Sequence of chain 20.A:
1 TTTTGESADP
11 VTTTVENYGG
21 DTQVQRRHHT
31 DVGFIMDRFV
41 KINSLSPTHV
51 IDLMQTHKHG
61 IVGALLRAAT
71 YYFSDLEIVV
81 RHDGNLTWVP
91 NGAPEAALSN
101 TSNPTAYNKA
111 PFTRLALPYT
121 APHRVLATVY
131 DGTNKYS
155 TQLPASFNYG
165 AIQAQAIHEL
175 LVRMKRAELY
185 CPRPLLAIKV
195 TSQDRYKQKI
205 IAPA

Sequence of chain 19.C:
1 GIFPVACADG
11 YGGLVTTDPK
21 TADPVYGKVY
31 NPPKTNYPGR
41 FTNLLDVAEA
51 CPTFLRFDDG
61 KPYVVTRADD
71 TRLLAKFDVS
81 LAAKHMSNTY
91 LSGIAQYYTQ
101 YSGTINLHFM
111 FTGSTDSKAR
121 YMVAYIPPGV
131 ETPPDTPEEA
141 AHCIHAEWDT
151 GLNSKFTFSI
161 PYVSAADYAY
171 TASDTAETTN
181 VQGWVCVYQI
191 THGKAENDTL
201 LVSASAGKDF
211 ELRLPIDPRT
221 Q

This protein binds this small molecule.
Small molecule (SMILES): O=C(O)[C@@H]1O[C@@H](O[C@H]2[C@H](O)[C@@H](NS(=O)(=O)O)[C@@H](O)O[C@@H]2COS(=O)(=O)O)[C@H](OS(=O)(=O)O)[C@@H](O)[C@@H]1O[C@H]1O[C@H](COS(=O)(=O)O)[C@@H](O)[C@H](O)[C@H]1NS(=O)(=O)O

Binding-site contacts:
Ligand atom S1 contacts residue ASP58 of chain 19.C at 3.7 Å.
Ligand atom C5 contacts residue THR134 of chain 20.B at 3.9 Å.
Ligand atom O5 contacts residue LYS193 of chain 20.A at 3.6 Å.
Ligand atom O6S contacts residue ARG56 of chain 19.C at 3.7 Å.
Ligand atom C6 contacts residue THR134 of chain 20.B at 3.5 Å.
Ligand atom O5 contacts residue ARG135 of chain 20.B at 3.2 Å.
Ligand atom O4 contacts residue THR195 of chain 20.A at 3.7 Å.
Ligand atom O4S contacts residue ARG56 of chain 19.C at 2.5 Å (salt-bridge).
Ligand atom O3 contacts residue ASP59 of chain 19.C at 4.0 Å.
Ligand atom O3S contacts residue THR134 of chain 20.B at 3.3 Å (h-bond).
Ligand atom O3S contacts residue LYS193 of chain 20.A at 3.1 Å (salt-bridge).
Ligand atom C1 contacts residue ASP133 of chain 20.B at 4.0 Å.
Ligand atom O6 contacts residue ARG135 of chain 20.B at 3.6 Å.
Ligand atom C3 contacts residue LYS193 of chain 20.A at 3.6 Å.
Ligand atom O3 contacts residue ARG56 of chain 19.C at 3.9 Å.
Ligand atom O2S contacts residue ARG56 of chain 19.C at 4.1 Å.
Ligand atom O6S contacts residue ASN88 of chain 19.C at 3.9 Å.
Ligand atom O1S contacts residue ASP59 of chain 19.C at 3.0 Å.
Ligand atom O6S contacts residue ARG135 of chain 20.B at 3.7 Å.
Ligand atom O5S contacts residue ARG135 of chain 20.B at 3.6 Å.
Ligand atom C6 contacts residue ARG135 of chain 20.B at 3.8 Å.
Ligand atom O5S contacts residue ARG56 of chain 19.C at 3.6 Å (salt-bridge).
Ligand atom C2 contacts residue LYS193 of chain 20.A at 3.6 Å.
Ligand atom C5 contacts residue ARG135 of chain 20.B at 4.1 Å.
Ligand atom O6B contacts residue LYS193 of chain 20.A at 4.1 Å.
Ligand atom O6 contacts residue LYS193 of chain 20.A at 3.5 Å.
Ligand atom O1 contacts residue ASP133 of chain 20.B at 4.1 Å.
Ligand atom O2S contacts residue ASP59 of chain 19.C at 3.2 Å.
Ligand atom C4 contacts residue LYS193 of chain 20.A at 3.4 Å.
Ligand atom O2S contacts residue ASP58 of chain 19.C at 2.3 Å (salt-bridge).
Ligand atom O5S contacts residue ASN88 of chain 19.C at 3.0 Å (h-bond).
Ligand atom S2 contacts residue ARG135 of chain 20.B at 4.0 Å.
Ligand atom S2 contacts residue ARG56 of chain 19.C at 3.4 Å (salt-bridge).
Ligand atom S1 contacts residue ASP59 of chain 19.C at 3.7 Å.
Ligand atom S2 contacts residue ASN88 of chain 19.C at 4.0 Å.
Ligand atom O1S contacts residue ASP58 of chain 19.C at 4.1 Å.
Ligand atom N2 contacts residue ARG56 of chain 19.C at 3.9 Å.
Ligand atom O6S contacts residue LYS193 of chain 20.A at 3.4 Å.
Ligand atom O3 contacts residue LYS193 of chain 20.A at 2.8 Å (salt-bridge).
Ligand atom C3 contacts residue ARG56 of chain 19.C at 3.9 Å.

Sequence of chain 20.B:
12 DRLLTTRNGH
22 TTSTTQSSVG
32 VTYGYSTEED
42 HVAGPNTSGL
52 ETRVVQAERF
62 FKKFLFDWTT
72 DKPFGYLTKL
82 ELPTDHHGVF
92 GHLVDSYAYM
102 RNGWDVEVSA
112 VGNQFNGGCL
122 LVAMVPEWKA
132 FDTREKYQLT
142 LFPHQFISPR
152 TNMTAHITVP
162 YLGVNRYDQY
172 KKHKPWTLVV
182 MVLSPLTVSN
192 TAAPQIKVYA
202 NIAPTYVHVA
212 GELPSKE